This protein binds this small molecule.
Small molecule (SMILES): COC[C@H](NC(=O)[C@H](CC(=O)n1cccc1)NC(=O)CCc1ccccc1)C(=O)NCc1cccc2ccccc12

Binding-site contacts:
Ligand atom C19 contacts residue THR21 of chain 1.V at 3.5 Å.
Ligand atom O30 contacts residue SER27 of chain 1.V at 2.9 Å (h-bond).
Ligand atom C05 contacts residue GLY47 of chain 1.V at 3.6 Å.
Ligand atom C22 contacts residue THR21 of chain 1.V at 3.6 Å.
Ligand atom C16 contacts residue VAL31 of chain 1.V at 3.4 Å (hydrophobic).
Ligand atom C04 contacts residue GLY47 of chain 1.V at 3.5 Å.
Ligand atom O18 contacts residue THR21 of chain 1.V at 3.0 Å (h-bond).
Ligand atom C28 contacts residue TRP129 of chain 1.W at 3.5 Å (hydrophobic).
Ligand atom C38 contacts residue LEU91 of chain 1.W at 3.6 Å (hydrophobic).
Ligand atom O30 contacts residue GLN22 of chain 1.V at 3.0 Å (h-bond).
Ligand atom C29 contacts residue ASP124 of chain 1.W at 3.5 Å.
Ligand atom O18 contacts residue SER20 of chain 1.V at 3.2 Å.
Ligand atom C27 contacts residue SER122 of chain 1.W at 3.4 Å.
Ligand atom O41 contacts residue GLN22 of chain 1.V at 3.5 Å.
Ligand atom C15 contacts residue ALA49 of chain 1.V at 3.3 Å (hydrophobic).
Ligand atom C10 contacts residue ILE45 of chain 1.V at 3.1 Å (hydrophobic).
Ligand atom C04 contacts residue THR21 of chain 1.V at 3.6 Å.
Ligand atom C13 contacts residue VAL31 of chain 1.V at 3.6 Å (hydrophobic).
Ligand atom O01 contacts residue ALA49 of chain 1.V at 2.9 Å (h-bond).
Ligand atom C02 contacts residue THR21 of chain 1.V at 3.7 Å.
Ligand atom C07 contacts residue THR1 of chain 1.V at 3.1 Å.
Ligand atom C17 contacts residue ALA49 of chain 1.V at 3.6 Å (hydrophobic).
Ligand atom C15 contacts residue VAL31 of chain 1.V at 3.4 Å (hydrophobic).
Ligand atom C09 contacts residue ILE45 of chain 1.V at 3.5 Å (hydrophobic).
Ligand atom C28 contacts residue GLY128 of chain 1.W at 3.6 Å.
Ligand atom C24 contacts residue SER27 of chain 1.V at 3.6 Å.
Ligand atom C21 contacts residue GLY47 of chain 1.V at 3.5 Å.
Ligand atom C24 contacts residue SER20 of chain 1.V at 3.7 Å.
Ligand atom C36 contacts residue LEU98 of chain 1.V at 3.6 Å (hydrophobic).
Ligand atom C16 contacts residue ALA49 of chain 1.V at 3.4 Å (hydrophobic).
Ligand atom C33 contacts residue ASP124 of chain 1.W at 3.5 Å.
Ligand atom C09 contacts residue LYS33 of chain 1.V at 3.6 Å.
Ligand atom N31 contacts residue ASP124 of chain 1.W at 3.0 Å (salt-bridge).
Ligand atom C23 contacts residue SER20 of chain 1.V at 3.5 Å.
Ligand atom C17 contacts residue VAL31 of chain 1.V at 3.5 Å (hydrophobic).
Ligand atom N03 contacts residue THR21 of chain 1.V at 2.8 Å (h-bond).
Ligand atom N06 contacts residue GLY47 of chain 1.V at 2.9 Å (h-bond).
Ligand atom C14 contacts residue VAL31 of chain 1.V at 3.5 Å (hydrophobic).
Ligand atom C14 contacts residue ALA49 of chain 1.V at 3.5 Å (hydrophobic).
Ligand atom C12 contacts residue VAL31 of chain 1.V at 3.6 Å (hydrophobic).

Sequence of chain 1.W:
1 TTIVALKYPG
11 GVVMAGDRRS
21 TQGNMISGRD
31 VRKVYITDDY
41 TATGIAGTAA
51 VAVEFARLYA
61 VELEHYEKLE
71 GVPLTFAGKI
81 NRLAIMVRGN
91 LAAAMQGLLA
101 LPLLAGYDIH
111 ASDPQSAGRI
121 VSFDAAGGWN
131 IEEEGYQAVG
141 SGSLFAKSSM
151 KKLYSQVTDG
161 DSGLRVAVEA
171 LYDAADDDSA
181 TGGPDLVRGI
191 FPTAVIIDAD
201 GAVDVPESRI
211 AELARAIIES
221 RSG

Sequence of chain 1.V:
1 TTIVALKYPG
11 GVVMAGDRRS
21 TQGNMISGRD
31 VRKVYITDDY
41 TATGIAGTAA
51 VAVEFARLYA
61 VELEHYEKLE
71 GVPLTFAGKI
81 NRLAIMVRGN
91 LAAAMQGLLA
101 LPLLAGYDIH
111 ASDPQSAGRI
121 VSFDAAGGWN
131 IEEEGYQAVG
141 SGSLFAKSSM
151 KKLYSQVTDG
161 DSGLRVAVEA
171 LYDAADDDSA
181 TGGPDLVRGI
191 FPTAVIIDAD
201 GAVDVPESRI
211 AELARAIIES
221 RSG